Binding-site contacts:
Ligand atom N2 contacts residue ASN64 of chain 1.C at 2.9 Å (h-bond).
Ligand atom O7 contacts residue ASN64 of chain 1.C at 3.0 Å (h-bond).
Ligand atom C1 contacts residue TRP83 of chain 1.C at 4.2 Å (hydrophobic).
Ligand atom C8 contacts residue ASN64 of chain 1.C at 4.5 Å.
Ligand atom C7 contacts residue ASN64 of chain 1.C at 3.2 Å.
Ligand atom O6 contacts residue LYS77 of chain 1.C at 3.7 Å.
Ligand atom C2 contacts residue ASN64 of chain 1.C at 2.3 Å.
Ligand atom C5 contacts residue ASN64 of chain 1.C at 3.7 Å.
Ligand atom C3 contacts residue ASN64 of chain 1.C at 3.7 Å.
Ligand atom C4 contacts residue ASN64 of chain 1.C at 4.1 Å.
Ligand atom C1 contacts residue ASN64 of chain 1.C at 1.4 Å.
Ligand atom O5 contacts residue ASN64 of chain 1.C at 2.4 Å (h-bond).

This protein binds this small molecule.
Small molecule (SMILES): CC(=O)N[C@@H]1[C@@H](O)[C@H](O)[C@@H](CO)O[C@H]1O

Sequence of chain 1.C:
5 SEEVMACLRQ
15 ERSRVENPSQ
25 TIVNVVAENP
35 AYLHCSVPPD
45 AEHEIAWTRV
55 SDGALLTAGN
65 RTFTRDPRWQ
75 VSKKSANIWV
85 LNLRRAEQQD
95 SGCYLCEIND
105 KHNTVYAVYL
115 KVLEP